Sequence of chain 1.J:
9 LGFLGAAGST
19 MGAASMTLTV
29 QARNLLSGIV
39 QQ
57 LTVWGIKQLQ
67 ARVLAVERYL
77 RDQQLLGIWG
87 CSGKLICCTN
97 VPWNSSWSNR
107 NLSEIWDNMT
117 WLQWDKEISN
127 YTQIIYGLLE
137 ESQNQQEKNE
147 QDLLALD

Sequence of chain 1.I:
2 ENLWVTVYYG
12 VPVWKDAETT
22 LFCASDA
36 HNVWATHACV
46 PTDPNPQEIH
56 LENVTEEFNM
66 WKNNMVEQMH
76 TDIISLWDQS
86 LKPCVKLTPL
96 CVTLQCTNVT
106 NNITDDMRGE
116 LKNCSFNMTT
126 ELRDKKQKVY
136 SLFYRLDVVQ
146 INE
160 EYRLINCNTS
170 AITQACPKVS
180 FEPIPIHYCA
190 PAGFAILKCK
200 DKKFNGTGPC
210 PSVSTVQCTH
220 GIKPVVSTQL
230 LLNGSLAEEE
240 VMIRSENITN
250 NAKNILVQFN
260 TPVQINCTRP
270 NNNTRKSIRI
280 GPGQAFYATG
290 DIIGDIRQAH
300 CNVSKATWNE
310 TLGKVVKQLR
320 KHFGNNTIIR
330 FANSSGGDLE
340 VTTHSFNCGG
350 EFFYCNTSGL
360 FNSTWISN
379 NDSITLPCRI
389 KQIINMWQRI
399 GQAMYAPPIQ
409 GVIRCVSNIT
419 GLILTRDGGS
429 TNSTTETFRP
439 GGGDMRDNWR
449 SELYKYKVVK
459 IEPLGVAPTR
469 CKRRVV

Binding-site contacts:
Ligand atom N2 contacts residue ASN58 of chain 1.I at 2.8 Å (h-bond).
Ligand atom O7 contacts residue GLY16 of chain 1.J at 3.0 Å (h-bond).
Ligand atom O7 contacts residue GLU57 of chain 1.I at 3.2 Å (salt-bridge).
Ligand atom C7 contacts residue GLU57 of chain 1.I at 3.3 Å.
Ligand atom O5 contacts residue GLY16 of chain 1.J at 4.2 Å.
Ligand atom O6 contacts residue ASN58 of chain 1.I at 4.2 Å.
Ligand atom O5 contacts residue ASN58 of chain 1.I at 2.1 Å (h-bond).
Ligand atom C2 contacts residue ASN58 of chain 1.I at 2.3 Å.
Ligand atom C2 contacts residue GLY16 of chain 1.J at 3.9 Å.
Ligand atom C5 contacts residue ASN58 of chain 1.I at 3.5 Å.
Ligand atom C7 contacts residue GLY16 of chain 1.J at 4.0 Å.
Ligand atom C1 contacts residue ASN58 of chain 1.I at 1.5 Å.
Ligand atom C4 contacts residue ASN58 of chain 1.I at 4.0 Å.
Ligand atom C1 contacts residue GLY16 of chain 1.J at 4.3 Å.
Ligand atom O7 contacts residue ASP113 of chain 1.J at 3.5 Å (salt-bridge).
Ligand atom N2 contacts residue GLY16 of chain 1.J at 4.4 Å.
Ligand atom C7 contacts residue ASN58 of chain 1.I at 3.4 Å.
Ligand atom O7 contacts residue ASN58 of chain 1.I at 3.5 Å (h-bond).
Ligand atom C3 contacts residue ASN58 of chain 1.I at 3.6 Å.
Ligand atom C8 contacts residue GLU57 of chain 1.I at 2.5 Å.
Ligand atom C6 contacts residue ASN58 of chain 1.I at 4.4 Å.

A small-molecule ligand and the protein it binds are described below.
Small molecule (SMILES): CC(=O)N[C@H]1[C@H](O[C@H]2[C@H](O)[C@@H](NC(C)=O)CO[C@@H]2CO)O[C@H](CO)[C@@H](O[C@@H]2O[C@H](CO)[C@@H](O)[C@H](O)[C@@H]2O)[C@@H]1O